Binding-site contacts:
Ligand atom ND2 contacts residue THR114 of chain 1.D at 2.5 Å (h-bond).
Ligand atom O contacts residue TRP144 of chain 1.C at 3.4 Å.
Ligand atom ND2 contacts residue LEU134 of chain 1.D at 3.4 Å.
Ligand atom CG contacts residue SER51 of chain 1.D at 3.6 Å.
Ligand atom CB contacts residue LEU49 of chain 1.D at 3.3 Å (hydrophobic).
Ligand atom CB contacts residue TRP144 of chain 1.C at 3.6 Å (hydrophobic).
Ligand atom O contacts residue VAL71 of chain 1.D at 3.6 Å.
Ligand atom CD contacts residue SER51 of chain 1.D at 3.5 Å.
Ligand atom CB contacts residue LEU49 of chain 1.D at 3.8 Å (hydrophobic).
Ligand atom OG contacts residue SER51 of chain 1.D at 2.8 Å (h-bond).
Ligand atom OD1 contacts residue TRP132 of chain 1.D at 3.5 Å.
Ligand atom CB contacts residue TRP103 of chain 1.D at 3.5 Å (hydrophobic).
Ligand atom OD1 contacts residue THR114 of chain 1.D at 3.8 Å.
Ligand atom OE1 contacts residue ASN47 of chain 1.D at 2.9 Å (h-bond).
Ligand atom O contacts residue SER112 of chain 1.D at 2.7 Å (h-bond).
Ligand atom CG2 contacts residue TRP103 of chain 1.D at 3.6 Å (hydrophobic).
Ligand atom OD1 contacts residue ARG108 of chain 1.D at 2.7 Å (salt-bridge).
Ligand atom OG contacts residue SER69 of chain 1.D at 3.4 Å.
Ligand atom CB contacts residue SER51 of chain 1.D at 3.6 Å.
Ligand atom CG contacts residue LEU49 of chain 1.D at 3.8 Å (hydrophobic).
Ligand atom CG2 contacts residue SER69 of chain 1.D at 3.6 Å.
Ligand atom O contacts residue SER69 of chain 1.D at 3.7 Å.
Ligand atom O contacts residue ARG108 of chain 1.D at 3.0 Å (salt-bridge).
Ligand atom OE2 contacts residue TRP144 of chain 1.C at 3.7 Å.
Ligand atom CA contacts residue ALA110 of chain 1.D at 3.8 Å (hydrophobic).
Ligand atom OD2 contacts residue ARG108 of chain 1.D at 3.0 Å (salt-bridge).
Ligand atom ND2 contacts residue TRP103 of chain 1.D at 3.6 Å.
Ligand atom CA contacts residue TRP144 of chain 1.C at 3.6 Å (hydrophobic).
Ligand atom CA contacts residue TRP144 of chain 1.C at 3.8 Å (hydrophobic).
Ligand atom OE1 contacts residue SER51 of chain 1.D at 2.7 Å (h-bond).
Ligand atom CB contacts residue TRP144 of chain 1.C at 3.5 Å (hydrophobic).
Ligand atom CG2 contacts residue GLU68 of chain 1.D at 3.5 Å.
Ligand atom CB contacts residue ALA70 of chain 1.D at 3.7 Å (hydrophobic).
Ligand atom CG contacts residue ARG108 of chain 1.D at 3.6 Å.
Ligand atom O contacts residue ALA70 of chain 1.D at 3.6 Å (h-bond).
Ligand atom CG contacts residue THR114 of chain 1.D at 3.6 Å.
Ligand atom N contacts residue TRP103 of chain 1.D at 3.6 Å.
Ligand atom OG contacts residue ALA70 of chain 1.D at 3.0 Å (h-bond).
Ligand atom C contacts residue ARG108 of chain 1.D at 3.5 Å.
Ligand atom O contacts residue ALA110 of chain 1.D at 3.7 Å.

Sequence of chain 1.C:
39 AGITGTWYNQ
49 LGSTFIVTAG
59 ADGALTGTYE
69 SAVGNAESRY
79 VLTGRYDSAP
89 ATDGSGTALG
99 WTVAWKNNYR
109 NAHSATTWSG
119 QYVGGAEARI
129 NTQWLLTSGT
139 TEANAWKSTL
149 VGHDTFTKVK

A small-molecule ligand and the protein it binds are described below.
Small molecule (SMILES): CC(C)C[C@@H](NC(=O)CN)C(=O)N[C@H](C)C(=O)N[C@H](CC(N)=O)C(=O)N[C@@H](C(=O)N[C@H](CC(=O)O)C(=O)N[C@H](CCC(=O)O)C(=O)N[C@H](CO)C(=O)N[C@@H](C=O)CO)C(C)C

Sequence of chain 1.D:
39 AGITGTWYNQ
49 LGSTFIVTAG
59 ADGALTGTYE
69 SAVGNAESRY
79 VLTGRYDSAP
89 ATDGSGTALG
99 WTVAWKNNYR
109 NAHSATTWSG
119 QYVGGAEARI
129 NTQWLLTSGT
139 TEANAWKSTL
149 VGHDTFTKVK